Binding-site contacts:
Ligand atom C8 contacts residue ALA118 of chain 2.C at 3.8 Å (hydrophobic).
Ligand atom C2 contacts residue VAL213 of chain 2.C at 4.0 Å (hydrophobic).
Ligand atom C5 contacts residue GLY119 of chain 2.C at 3.7 Å.
Ligand atom C2 contacts residue GLU197 of chain 2.C at 3.4 Å.
Ligand atom C8 contacts residue ALA117 of chain 2.C at 4.0 Å (hydrophobic).
Ligand atom C2 contacts residue GLY214 of chain 2.C at 4.0 Å.
Ligand atom O6 contacts residue ASN239 of chain 2.C at 3.0 Å (h-bond).
Ligand atom N1 contacts residue GLU197 of chain 2.C at 2.9 Å (salt-bridge).
Ligand atom N7 contacts residue ASN239 of chain 2.C at 2.9 Å (h-bond).
Ligand atom O6 contacts residue GLU197 of chain 2.C at 3.9 Å.
Ligand atom O6 contacts residue GLY119 of chain 2.C at 3.8 Å.
Ligand atom N1 contacts residue VAL213 of chain 2.C at 4.1 Å.
Ligand atom C5 contacts residue PHE196 of chain 2.C at 3.8 Å (hydrophobic).
Ligand atom C4 contacts residue PHE196 of chain 2.C at 3.9 Å (hydrophobic).
Ligand atom C8 contacts residue THR238 of chain 2.C at 3.0 Å.
Ligand atom C6 contacts residue GLY119 of chain 2.C at 3.9 Å.
Ligand atom C4 contacts residue GLY119 of chain 2.C at 4.3 Å.
Ligand atom N2 contacts residue GLY214 of chain 2.C at 3.8 Å.
Ligand atom N3 contacts residue PHE196 of chain 2.C at 4.1 Å.
Ligand atom C6 contacts residue GLU197 of chain 2.C at 3.9 Å.
Ligand atom O6 contacts residue PHE196 of chain 2.C at 4.3 Å.
Ligand atom N7 contacts residue ALA118 of chain 2.C at 3.6 Å.
Ligand atom C5 contacts residue ASN239 of chain 2.C at 3.9 Å.
Ligand atom C4 contacts residue ALA118 of chain 2.C at 4.1 Å (hydrophobic).
Ligand atom C2 contacts residue PHE196 of chain 2.C at 4.0 Å (hydrophobic).
Ligand atom N1 contacts residue PHE196 of chain 2.C at 3.7 Å.
Ligand atom N7 contacts residue THR238 of chain 2.C at 3.0 Å (h-bond).
Ligand atom C6 contacts residue PHE196 of chain 2.C at 3.9 Å (hydrophobic).
Ligand atom N7 contacts residue GLY119 of chain 2.C at 3.8 Å.
Ligand atom N9 contacts residue ALA117 of chain 2.C at 3.5 Å (h-bond).
Ligand atom N9 contacts residue ALA118 of chain 2.C at 3.9 Å.
Ligand atom N3 contacts residue GLY214 of chain 2.C at 3.9 Å.
Ligand atom C2 contacts residue MET215 of chain 2.C at 3.8 Å (hydrophobic).
Ligand atom N2 contacts residue GLU197 of chain 2.C at 2.4 Å (salt-bridge).
Ligand atom C6 contacts residue ASN239 of chain 2.C at 4.0 Å.
Ligand atom C8 contacts residue ASN239 of chain 2.C at 3.8 Å.
Ligand atom C5 contacts residue ALA118 of chain 2.C at 4.0 Å (hydrophobic).
Ligand atom N2 contacts residue MET215 of chain 2.C at 3.4 Å.
Ligand atom N3 contacts residue MET215 of chain 2.C at 4.0 Å.
Ligand atom N3 contacts residue VAL213 of chain 2.C at 4.2 Å.

Sequence of chain 2.C:
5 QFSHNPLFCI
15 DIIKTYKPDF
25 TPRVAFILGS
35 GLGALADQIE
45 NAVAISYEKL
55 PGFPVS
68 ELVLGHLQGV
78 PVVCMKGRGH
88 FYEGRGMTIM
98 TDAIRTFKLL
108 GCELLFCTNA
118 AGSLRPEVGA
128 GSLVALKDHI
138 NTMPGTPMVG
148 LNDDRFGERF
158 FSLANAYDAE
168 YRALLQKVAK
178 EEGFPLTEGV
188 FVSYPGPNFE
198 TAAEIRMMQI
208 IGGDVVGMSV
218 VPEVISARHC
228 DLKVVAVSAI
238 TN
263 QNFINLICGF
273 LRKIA

The small molecule below binds the protein below.
Small molecule (SMILES): Nc1nc2[nH]cnc2c(=O)[nH]1